Binding-site contacts:
Ligand atom OAB contacts residue GLY53 of chain 1.A at 3.8 Å.
Ligand atom OAE contacts residue THR55 of chain 1.A at 2.6 Å (h-bond).
Ligand atom CAG contacts residue VAL213 of chain 1.A at 4.2 Å (hydrophobic).
Ligand atom OAB contacts residue LYS171 of chain 1.A at 2.4 Å (salt-bridge).
Ligand atom CAI contacts residue VAL213 of chain 1.A at 3.5 Å (hydrophobic).
Ligand atom CAJ contacts residue ARG148 of chain 1.A at 3.6 Å.
Ligand atom CAK contacts residue THR55 of chain 1.A at 3.7 Å.
Ligand atom OAA contacts residue ILE145 of chain 1.A at 3.3 Å.
Ligand atom CAG contacts residue LYS171 of chain 1.A at 3.8 Å.
Ligand atom OAB contacts residue ALA18 of chain 1.A at 4.0 Å.
Ligand atom OAB contacts residue THR54 of chain 1.A at 3.1 Å (h-bond).
Ligand atom OAE contacts residue TYR143 of chain 1.A at 3.8 Å.
Ligand atom CAI contacts residue TYR143 of chain 1.A at 3.9 Å (hydrophobic).
Ligand atom OAB contacts residue TYR143 of chain 1.A at 3.2 Å (h-bond).
Ligand atom CAK contacts residue THR54 of chain 1.A at 3.5 Å.
Ligand atom CAI contacts residue ILE211 of chain 1.A at 3.9 Å (hydrophobic).
Ligand atom CAF contacts residue VAL213 of chain 1.A at 3.9 Å (hydrophobic).
Ligand atom OAD contacts residue ARG148 of chain 1.A at 4.1 Å.
Ligand atom OAE contacts residue GLY53 of chain 1.A at 4.1 Å.
Ligand atom CAI contacts residue LYS171 of chain 1.A at 3.3 Å.
Ligand atom CAF contacts residue GLY194 of chain 1.A at 3.5 Å.
Ligand atom CAL contacts residue ALA18 of chain 1.A at 3.9 Å (hydrophobic).
Ligand atom CAK contacts residue TYR143 of chain 1.A at 3.2 Å (hydrophobic).
Ligand atom OAE contacts residue LYS171 of chain 1.A at 3.8 Å.
Ligand atom CAI contacts residue ALA18 of chain 1.A at 4.2 Å (hydrophobic).
Ligand atom CAL contacts residue LYS171 of chain 1.A at 2.0 Å.
Ligand atom OAA contacts residue ARG148 of chain 1.A at 2.6 Å (salt-bridge).
Ligand atom OAB contacts residue LEU111 of chain 1.A at 4.1 Å.
Ligand atom CAK contacts residue LYS171 of chain 1.A at 2.5 Å.
Ligand atom CAG contacts residue GLY194 of chain 1.A at 3.2 Å.
Ligand atom CAI contacts residue THR55 of chain 1.A at 3.8 Å.
Ligand atom CAK contacts residue ALA18 of chain 1.A at 3.6 Å (hydrophobic).
Ligand atom CAH contacts residue ARG148 of chain 1.A at 4.1 Å.
Ligand atom CAJ contacts residue ILE145 of chain 1.A at 4.0 Å (hydrophobic).
Ligand atom CAH contacts residue TYR143 of chain 1.A at 3.8 Å (hydrophobic).
Ligand atom OAE contacts residue THR54 of chain 1.A at 3.1 Å.
Ligand atom OAE contacts residue ALA18 of chain 1.A at 3.6 Å.
Ligand atom CAL contacts residue TYR143 of chain 1.A at 3.1 Å (hydrophobic).
Ligand atom CAH contacts residue ILE145 of chain 1.A at 4.0 Å (hydrophobic).
Ligand atom CAG contacts residue TYR143 of chain 1.A at 3.5 Å (hydrophobic).

Sequence of chain 1.A:
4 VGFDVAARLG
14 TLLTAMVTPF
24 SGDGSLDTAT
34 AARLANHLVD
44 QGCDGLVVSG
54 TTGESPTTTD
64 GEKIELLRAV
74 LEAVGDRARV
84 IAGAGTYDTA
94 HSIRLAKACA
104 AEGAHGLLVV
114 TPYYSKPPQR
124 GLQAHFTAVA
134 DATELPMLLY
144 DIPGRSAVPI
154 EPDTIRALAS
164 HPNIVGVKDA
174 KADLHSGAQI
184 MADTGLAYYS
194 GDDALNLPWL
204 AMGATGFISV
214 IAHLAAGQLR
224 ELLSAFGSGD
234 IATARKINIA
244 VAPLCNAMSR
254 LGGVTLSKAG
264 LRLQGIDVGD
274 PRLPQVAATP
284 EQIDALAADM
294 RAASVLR

A protein and the small-molecule ligand that binds it are described below.
Small molecule (SMILES): O=C(O)CCCCC(=O)C(=O)O